Binding-site contacts:
Ligand atom O2' contacts residue ASP184 of chain 1.E at 2.8 Å (salt-bridge).
Ligand atom C1' contacts residue LEU393 of chain 1.E at 3.4 Å (hydrophobic).
Ligand atom O1A contacts residue ARG333 of chain 1.D at 3.6 Å.
Ligand atom N1 contacts residue VAL186 of chain 1.E at 3.6 Å.
Ligand atom PA contacts residue ARG333 of chain 1.D at 2.6 Å.
Ligand atom O2A contacts residue LYS218 of chain 1.E at 3.2 Å (salt-bridge).
Ligand atom O2A contacts residue GLY217 of chain 1.E at 2.9 Å.
Ligand atom O3A contacts residue ARG333 of chain 1.D at 2.3 Å (salt-bridge).
Ligand atom N1 contacts residue ILE187 of chain 1.E at 3.0 Å (h-bond).
Ligand atom PG contacts residue ARG334 of chain 1.D at 3.6 Å.
Ligand atom O3B contacts residue ARG333 of chain 1.D at 3.0 Å (salt-bridge).
Ligand atom O2A contacts residue THR219 of chain 1.E at 2.9 Å (h-bond).
Ligand atom O2A contacts residue ARG333 of chain 1.D at 3.5 Å (salt-bridge).
Ligand atom O3B contacts residue PRO214 of chain 1.E at 3.8 Å.
Ligand atom O2B contacts residue GLY215 of chain 1.E at 3.6 Å (h-bond).
Ligand atom O2G contacts residue THR219 of chain 1.E at 3.5 Å (h-bond).
Ligand atom S1G contacts residue ARG334 of chain 1.D at 2.0 Å (salt-bridge).
Ligand atom O5' contacts residue ARG333 of chain 1.D at 1.6 Å (salt-bridge).
Ligand atom O3B contacts residue GLY215 of chain 1.E at 3.1 Å (h-bond).
Ligand atom N6 contacts residue ILE187 of chain 1.E at 3.0 Å (h-bond).
Ligand atom C2 contacts residue ILE187 of chain 1.E at 3.6 Å (hydrophobic).
Ligand atom C2 contacts residue PRO185 of chain 1.E at 3.2 Å (hydrophobic).
Ligand atom C4' contacts residue ARG333 of chain 1.D at 3.4 Å.
Ligand atom O2A contacts residue ALA220 of chain 1.E at 3.7 Å.
Ligand atom O4' contacts residue LEU393 of chain 1.E at 3.2 Å.
Ligand atom C5' contacts residue GLY217 of chain 1.E at 3.7 Å.
Ligand atom O3' contacts residue ARG307 of chain 1.D at 3.7 Å.
Ligand atom O2B contacts residue ARG333 of chain 1.D at 3.4 Å (salt-bridge).
Ligand atom N3 contacts residue LEU355 of chain 1.E at 3.7 Å.
Ligand atom C5 contacts residue ALA220 of chain 1.E at 3.7 Å (hydrophobic).
Ligand atom O2B contacts residue GLY217 of chain 1.E at 2.8 Å (h-bond).
Ligand atom O2B contacts residue LYS218 of chain 1.E at 3.3 Å (salt-bridge).
Ligand atom N6 contacts residue ILE351 of chain 1.E at 3.5 Å.
Ligand atom C4 contacts residue ALA220 of chain 1.E at 3.7 Å (hydrophobic).
Ligand atom O1A contacts residue THR219 of chain 1.E at 3.4 Å.
Ligand atom PB contacts residue ARG333 of chain 1.D at 3.3 Å.
Ligand atom O2B contacts residue ILE216 of chain 1.E at 3.4 Å (h-bond).
Ligand atom O1B contacts residue THR219 of chain 1.E at 2.8 Å (h-bond).
Ligand atom C5' contacts residue ARG333 of chain 1.D at 2.7 Å.
Ligand atom S1G contacts residue ARG333 of chain 1.D at 3.1 Å.

Sequence of chain 1.D:
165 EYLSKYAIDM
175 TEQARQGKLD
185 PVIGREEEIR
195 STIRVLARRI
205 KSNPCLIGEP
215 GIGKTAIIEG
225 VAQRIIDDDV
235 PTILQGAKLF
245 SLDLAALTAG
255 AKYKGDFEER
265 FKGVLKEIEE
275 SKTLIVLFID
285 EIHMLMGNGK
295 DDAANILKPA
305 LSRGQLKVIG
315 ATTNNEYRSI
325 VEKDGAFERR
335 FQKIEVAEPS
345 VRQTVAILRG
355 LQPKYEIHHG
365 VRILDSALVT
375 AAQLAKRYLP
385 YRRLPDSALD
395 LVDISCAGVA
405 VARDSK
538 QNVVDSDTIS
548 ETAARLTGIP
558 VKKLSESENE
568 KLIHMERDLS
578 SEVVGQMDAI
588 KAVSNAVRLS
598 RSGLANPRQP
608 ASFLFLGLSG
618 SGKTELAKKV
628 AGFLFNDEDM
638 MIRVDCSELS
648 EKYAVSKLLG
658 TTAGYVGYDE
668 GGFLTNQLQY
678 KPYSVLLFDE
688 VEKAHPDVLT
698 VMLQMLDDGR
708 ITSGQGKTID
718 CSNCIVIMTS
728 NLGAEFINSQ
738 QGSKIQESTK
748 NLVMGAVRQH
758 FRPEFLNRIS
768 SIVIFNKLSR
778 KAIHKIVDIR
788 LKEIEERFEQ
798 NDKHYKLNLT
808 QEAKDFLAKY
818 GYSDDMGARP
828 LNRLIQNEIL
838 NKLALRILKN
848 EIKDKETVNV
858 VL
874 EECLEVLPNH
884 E

The protein below binds the small molecule below.
Small molecule (SMILES): Nc1ncnc2c1ncn2[C@@H]1O[C@H](COP(=O)(O)OP(=O)(O)OP(O)(O)=S)[C@@H](O)[C@H]1O

Sequence of chain 1.E:
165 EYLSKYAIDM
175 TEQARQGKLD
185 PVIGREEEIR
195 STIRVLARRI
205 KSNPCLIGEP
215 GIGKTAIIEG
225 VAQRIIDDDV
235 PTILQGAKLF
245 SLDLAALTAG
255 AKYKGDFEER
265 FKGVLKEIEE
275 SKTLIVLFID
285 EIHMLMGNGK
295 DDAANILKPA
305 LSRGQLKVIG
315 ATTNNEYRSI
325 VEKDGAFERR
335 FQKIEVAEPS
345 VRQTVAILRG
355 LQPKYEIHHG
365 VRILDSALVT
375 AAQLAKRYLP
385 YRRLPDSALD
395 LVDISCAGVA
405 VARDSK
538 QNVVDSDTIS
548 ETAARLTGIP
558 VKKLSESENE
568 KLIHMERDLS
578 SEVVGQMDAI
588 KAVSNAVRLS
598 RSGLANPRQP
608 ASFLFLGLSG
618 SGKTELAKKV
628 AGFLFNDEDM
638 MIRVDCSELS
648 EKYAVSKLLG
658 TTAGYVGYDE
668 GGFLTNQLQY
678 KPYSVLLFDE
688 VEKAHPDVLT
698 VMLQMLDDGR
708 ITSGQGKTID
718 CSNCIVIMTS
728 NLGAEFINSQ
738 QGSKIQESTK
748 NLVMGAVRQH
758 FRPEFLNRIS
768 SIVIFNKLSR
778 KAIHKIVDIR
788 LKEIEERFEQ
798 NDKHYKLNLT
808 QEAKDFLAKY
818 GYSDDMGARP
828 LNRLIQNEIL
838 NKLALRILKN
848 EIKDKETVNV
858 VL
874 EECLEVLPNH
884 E